Binding-site contacts:
Ligand atom O3' contacts residue LYS704 of chain 1.I at 3.4 Å.
Ligand atom C3' contacts residue LYS704 of chain 1.I at 4.1 Å.
Ligand atom OP1 contacts residue LYS704 of chain 1.I at 3.7 Å.
Ligand atom C5' contacts residue LYS704 of chain 1.I at 3.8 Å.
Ligand atom O4' contacts residue LYS704 of chain 1.I at 4.3 Å.
Ligand atom O5' contacts residue LYS704 of chain 1.I at 3.3 Å (salt-bridge).
Ligand atom P contacts residue LYS704 of chain 1.I at 4.4 Å.
Ligand atom P contacts residue LYS704 of chain 1.I at 4.4 Å.
Ligand atom O3' contacts residue HIS772 of chain 1.I at 4.3 Å.
Ligand atom C4' contacts residue LYS704 of chain 1.I at 3.4 Å.
Ligand atom OP1 contacts residue LYS704 of chain 1.I at 4.3 Å.

Sequence of chain 1.I:
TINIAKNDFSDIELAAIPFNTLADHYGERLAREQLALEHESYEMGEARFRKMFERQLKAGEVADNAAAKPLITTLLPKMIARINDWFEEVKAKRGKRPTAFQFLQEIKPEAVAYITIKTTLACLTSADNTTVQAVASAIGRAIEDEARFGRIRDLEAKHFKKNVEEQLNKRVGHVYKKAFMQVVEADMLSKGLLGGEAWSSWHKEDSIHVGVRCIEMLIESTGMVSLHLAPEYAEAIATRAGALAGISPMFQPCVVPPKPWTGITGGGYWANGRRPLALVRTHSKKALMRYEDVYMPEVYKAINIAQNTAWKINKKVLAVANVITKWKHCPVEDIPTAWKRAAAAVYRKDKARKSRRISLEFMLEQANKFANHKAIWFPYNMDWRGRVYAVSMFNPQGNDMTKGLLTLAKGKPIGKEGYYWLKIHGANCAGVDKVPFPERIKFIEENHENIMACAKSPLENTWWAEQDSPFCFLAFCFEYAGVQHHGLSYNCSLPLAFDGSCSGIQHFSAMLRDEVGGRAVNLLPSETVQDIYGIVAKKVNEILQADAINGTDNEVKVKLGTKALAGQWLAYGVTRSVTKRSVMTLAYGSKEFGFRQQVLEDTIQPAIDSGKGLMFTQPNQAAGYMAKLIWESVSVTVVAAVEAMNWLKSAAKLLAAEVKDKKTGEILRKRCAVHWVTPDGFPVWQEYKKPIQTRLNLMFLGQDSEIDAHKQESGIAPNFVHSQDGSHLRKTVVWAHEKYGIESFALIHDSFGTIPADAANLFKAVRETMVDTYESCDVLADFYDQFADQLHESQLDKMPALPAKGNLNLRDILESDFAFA

The small molecule below binds the protein below.
Small molecule (SMILES): Cc1cn([C@H]2C[C@H](O)[C@@H](CO[P](=O)(O)O[C@H]3C[C@H](n4cnc5c(N)ncnc54)O[C@@H]3CO[P](=O)(O)O[C@H]3C[C@H](n4cnc5c(=O)nc(N)[nH]c54)O[C@@H]3COP(=O)=O)O2)c(=O)[nH]c1=O